Sequence of chain 1.A:
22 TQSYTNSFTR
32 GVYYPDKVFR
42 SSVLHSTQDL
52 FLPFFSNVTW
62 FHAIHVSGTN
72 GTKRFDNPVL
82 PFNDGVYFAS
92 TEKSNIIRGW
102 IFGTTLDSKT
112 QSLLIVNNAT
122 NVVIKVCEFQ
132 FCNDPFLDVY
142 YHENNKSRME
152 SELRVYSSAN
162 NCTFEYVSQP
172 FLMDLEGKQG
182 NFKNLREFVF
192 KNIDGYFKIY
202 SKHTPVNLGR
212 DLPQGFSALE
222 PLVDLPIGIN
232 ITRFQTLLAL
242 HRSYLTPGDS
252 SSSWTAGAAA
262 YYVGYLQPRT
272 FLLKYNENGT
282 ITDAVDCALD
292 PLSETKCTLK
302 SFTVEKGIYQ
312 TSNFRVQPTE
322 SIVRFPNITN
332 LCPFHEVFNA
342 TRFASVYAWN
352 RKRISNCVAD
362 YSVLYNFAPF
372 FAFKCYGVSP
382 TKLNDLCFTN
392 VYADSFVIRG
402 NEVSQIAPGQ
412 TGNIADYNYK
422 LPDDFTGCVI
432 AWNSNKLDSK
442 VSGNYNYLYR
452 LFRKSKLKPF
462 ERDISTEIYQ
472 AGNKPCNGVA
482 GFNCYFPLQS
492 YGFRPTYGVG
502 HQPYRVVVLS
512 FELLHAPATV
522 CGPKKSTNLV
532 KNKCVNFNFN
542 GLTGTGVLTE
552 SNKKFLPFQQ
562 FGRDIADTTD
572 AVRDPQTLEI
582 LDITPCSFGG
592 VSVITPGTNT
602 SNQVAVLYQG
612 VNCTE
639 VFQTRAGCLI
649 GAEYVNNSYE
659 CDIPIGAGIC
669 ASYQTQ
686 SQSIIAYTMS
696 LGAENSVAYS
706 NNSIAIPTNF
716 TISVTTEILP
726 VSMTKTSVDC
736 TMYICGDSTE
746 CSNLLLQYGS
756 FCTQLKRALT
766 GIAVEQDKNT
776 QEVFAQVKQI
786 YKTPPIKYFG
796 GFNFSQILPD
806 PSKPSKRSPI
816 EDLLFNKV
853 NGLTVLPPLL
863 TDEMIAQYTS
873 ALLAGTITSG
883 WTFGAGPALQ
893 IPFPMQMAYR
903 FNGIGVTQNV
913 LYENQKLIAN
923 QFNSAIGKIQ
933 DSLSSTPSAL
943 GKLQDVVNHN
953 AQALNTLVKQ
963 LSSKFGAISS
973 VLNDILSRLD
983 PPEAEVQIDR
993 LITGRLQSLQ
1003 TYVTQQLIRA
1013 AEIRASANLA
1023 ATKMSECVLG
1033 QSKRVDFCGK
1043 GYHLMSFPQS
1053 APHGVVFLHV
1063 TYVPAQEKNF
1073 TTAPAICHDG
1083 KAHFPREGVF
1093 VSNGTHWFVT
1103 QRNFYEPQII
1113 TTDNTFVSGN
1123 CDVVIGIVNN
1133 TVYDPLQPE

The small molecule below binds the protein below.
Small molecule (SMILES): CC(=O)N[C@@H]1[C@@H](O)[C@H](O)[C@@H](CO)O[C@H]1O

Binding-site contacts:
Ligand atom C4 contacts residue ASN613 of chain 1.A at 4.2 Å.
Ligand atom O5 contacts residue THR615 of chain 1.A at 4.2 Å.
Ligand atom O7 contacts residue ASN613 of chain 1.A at 2.9 Å (h-bond).
Ligand atom O5 contacts residue ASN613 of chain 1.A at 2.4 Å (h-bond).
Ligand atom C3 contacts residue ASN613 of chain 1.A at 3.8 Å.
Ligand atom C1 contacts residue ASN613 of chain 1.A at 1.4 Å.
Ligand atom C6 contacts residue THR615 of chain 1.A at 4.2 Å.
Ligand atom C2 contacts residue ASN613 of chain 1.A at 2.4 Å.
Ligand atom C8 contacts residue ASN613 of chain 1.A at 4.3 Å.
Ligand atom C6 contacts residue ASN613 of chain 1.A at 4.5 Å.
Ligand atom N2 contacts residue ASN613 of chain 1.A at 2.9 Å (h-bond).
Ligand atom C7 contacts residue ASN613 of chain 1.A at 3.0 Å.
Ligand atom C5 contacts residue ASN613 of chain 1.A at 3.7 Å.